Binding-site contacts:
Ligand atom O3 contacts residue ILE9 of chain 1.A at 3.7 Å.
Ligand atom O6 contacts residue CYS47 of chain 1.A at 4.0 Å.
Ligand atom C4 contacts residue PHE21 of chain 1.A at 3.9 Å (hydrophobic).
Ligand atom O5 contacts residue LYS62 of chain 1.A at 4.0 Å.
Ligand atom O5 contacts residue HIS46 of chain 1.A at 4.3 Å.
Ligand atom C6 contacts residue TYR27 of chain 1.A at 3.5 Å (hydrophobic).
Ligand atom O4 contacts residue CYS28 of chain 1.A at 3.6 Å.
Ligand atom O7 contacts residue PHE5 of chain 1.A at 3.4 Å.
Ligand atom O4 contacts residue PHE21 of chain 1.A at 2.8 Å (h-bond).
Ligand atom C7 contacts residue THR2 of chain 1.A at 3.9 Å.
Ligand atom O1 contacts residue LYS62 of chain 1.A at 2.9 Å (salt-bridge).
Ligand atom C4 contacts residue PHE5 of chain 1.A at 3.8 Å (hydrophobic).
Ligand atom O7 contacts residue ARG6 of chain 1.A at 4.2 Å.
Ligand atom C3 contacts residue PHE21 of chain 1.A at 4.0 Å (hydrophobic).
Ligand atom O3 contacts residue PHE5 of chain 1.A at 3.9 Å.
Ligand atom O6 contacts residue CYS43 of chain 1.A at 3.7 Å.
Ligand atom C6 contacts residue CYS43 of chain 1.A at 4.2 Å (hydrophobic).
Ligand atom C7 contacts residue TRP18 of chain 1.A at 3.9 Å (hydrophobic).
Ligand atom O7 contacts residue TRP18 of chain 1.A at 4.2 Å.
Ligand atom C6 contacts residue HIS46 of chain 1.A at 4.2 Å.
Ligand atom O6 contacts residue CYS30 of chain 1.A at 3.5 Å (h-bond).
Ligand atom O6 contacts residue TYR27 of chain 1.A at 4.0 Å.
Ligand atom O5 contacts residue CYS30 of chain 1.A at 4.2 Å.
Ligand atom O6 contacts residue HIS46 of chain 1.A at 3.1 Å (h-bond).
Ligand atom C2 contacts residue PHE5 of chain 1.A at 3.6 Å (hydrophobic).
Ligand atom C8 contacts residue THR2 of chain 1.A at 3.1 Å.
Ligand atom O4 contacts residue GLY29 of chain 1.A at 3.9 Å.
Ligand atom O3 contacts residue PHE21 of chain 1.A at 3.9 Å.
Ligand atom C6 contacts residue CYS30 of chain 1.A at 3.5 Å (hydrophobic).
Ligand atom C8 contacts residue TRP18 of chain 1.A at 3.2 Å (hydrophobic).
Ligand atom N2 contacts residue THR2 of chain 1.A at 4.2 Å.
Ligand atom C6 contacts residue GLY29 of chain 1.A at 3.4 Å.
Ligand atom C6 contacts residue CYS28 of chain 1.A at 3.8 Å (hydrophobic).
Ligand atom C7 contacts residue PHE5 of chain 1.A at 4.1 Å (hydrophobic).
Ligand atom C3 contacts residue PHE5 of chain 1.A at 4.0 Å (hydrophobic).
Ligand atom O7 contacts residue ILE9 of chain 1.A at 4.0 Å.
Ligand atom C5 contacts residue CYS28 of chain 1.A at 4.2 Å (hydrophobic).
Ligand atom C5 contacts residue GLY29 of chain 1.A at 3.5 Å.
Ligand atom C1 contacts residue LYS62 of chain 1.A at 3.9 Å.
Ligand atom O4 contacts residue CYS43 of chain 1.A at 4.0 Å.

A small-molecule ligand and the protein it binds are described below.
Small molecule (SMILES): CC(=O)N[C@@H]1[C@@H](O)[C@H](O)[C@@H](CO)O[C@H]1O

Sequence of chain 1.A:
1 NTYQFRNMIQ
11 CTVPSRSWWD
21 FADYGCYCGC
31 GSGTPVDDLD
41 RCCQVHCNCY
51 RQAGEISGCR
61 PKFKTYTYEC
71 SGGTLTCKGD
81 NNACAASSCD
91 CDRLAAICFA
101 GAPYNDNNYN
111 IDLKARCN